A small-molecule ligand and the protein it binds are described below.
Small molecule (SMILES): CN1[C@@H]2CC[C@H]1CC(OC(=O)c1c[nH]c3ccccc13)C2

Binding-site contacts:
Ligand atom C21 contacts residue ASP35 of chain 1.D at 2.7 Å.
Ligand atom C6 contacts residue ILE194 of chain 1.E at 4.3 Å (hydrophobic).
Ligand atom C15 contacts residue ASP35 of chain 1.D at 3.7 Å.
Ligand atom C7 contacts residue TRP149 of chain 1.E at 4.1 Å (hydrophobic).
Ligand atom C8 contacts residue TYR200 of chain 1.E at 4.3 Å (hydrophobic).
Ligand atom C6 contacts residue TYR200 of chain 1.E at 3.9 Å (hydrophobic).
Ligand atom C15 contacts residue ARG162 of chain 1.D at 4.3 Å.
Ligand atom C11 contacts residue TRP56 of chain 1.D at 4.0 Å (hydrophobic).
Ligand atom C16 contacts residue ARG58 of chain 1.D at 3.8 Å.
Ligand atom N1 contacts residue TRP149 of chain 1.E at 4.3 Å.
Ligand atom N10 contacts residue TRP56 of chain 1.D at 4.4 Å.
Ligand atom C5 contacts residue ASN94 of chain 1.E at 4.4 Å.
Ligand atom C7 contacts residue TYR200 of chain 1.E at 3.5 Å (hydrophobic).
Ligand atom C12 contacts residue ILE37 of chain 1.D at 4.2 Å (hydrophobic).
Ligand atom C1 contacts residue TRP149 of chain 1.E at 3.4 Å (hydrophobic).
Ligand atom C8 contacts residue SER148 of chain 1.E at 4.3 Å.
Ligand atom O4 contacts residue ARG58 of chain 1.D at 4.2 Å.
Ligand atom C17 contacts residue TYR119 of chain 1.D at 4.4 Å (hydrophobic).
Ligand atom C4 contacts residue TRP56 of chain 1.D at 3.6 Å (hydrophobic).
Ligand atom C8 contacts residue THR147 of chain 1.E at 4.0 Å.
Ligand atom C21 contacts residue ARG58 of chain 1.D at 3.9 Å.
Ligand atom C21 contacts residue ARG162 of chain 1.D at 3.0 Å.
Ligand atom N10 contacts residue ILE37 of chain 1.D at 3.0 Å.
Ligand atom C15 contacts residue ARG58 of chain 1.D at 4.4 Å.
Ligand atom C13 contacts residue ARG58 of chain 1.D at 3.4 Å.
Ligand atom C11 contacts residue ILE37 of chain 1.D at 2.9 Å (hydrophobic).
Ligand atom C8 contacts residue ASN94 of chain 1.E at 4.0 Å.
Ligand atom O4 contacts residue TYR119 of chain 1.D at 4.1 Å.
Ligand atom C2 contacts residue TRP149 of chain 1.E at 3.8 Å (hydrophobic).
Ligand atom C13 contacts residue ASP35 of chain 1.D at 2.9 Å.
Ligand atom C12 contacts residue ARG58 of chain 1.D at 4.3 Å.
Ligand atom C3 contacts residue TRP149 of chain 1.E at 4.2 Å (hydrophobic).
Ligand atom C17 contacts residue ARG58 of chain 1.D at 3.6 Å.
Ligand atom C18 contacts residue ARG162 of chain 1.D at 4.4 Å.
Ligand atom C3 contacts residue TRP56 of chain 1.D at 3.9 Å (hydrophobic).
Ligand atom C18 contacts residue ARG58 of chain 1.D at 3.6 Å.
Ligand atom C15 contacts residue ILE37 of chain 1.D at 4.4 Å (hydrophobic).
Ligand atom C13 contacts residue ARG162 of chain 1.D at 3.0 Å.
Ligand atom C18 contacts residue ASP35 of chain 1.D at 3.9 Å.
Ligand atom N1 contacts residue ASN94 of chain 1.E at 4.0 Å.

Sequence of chain 1.E:
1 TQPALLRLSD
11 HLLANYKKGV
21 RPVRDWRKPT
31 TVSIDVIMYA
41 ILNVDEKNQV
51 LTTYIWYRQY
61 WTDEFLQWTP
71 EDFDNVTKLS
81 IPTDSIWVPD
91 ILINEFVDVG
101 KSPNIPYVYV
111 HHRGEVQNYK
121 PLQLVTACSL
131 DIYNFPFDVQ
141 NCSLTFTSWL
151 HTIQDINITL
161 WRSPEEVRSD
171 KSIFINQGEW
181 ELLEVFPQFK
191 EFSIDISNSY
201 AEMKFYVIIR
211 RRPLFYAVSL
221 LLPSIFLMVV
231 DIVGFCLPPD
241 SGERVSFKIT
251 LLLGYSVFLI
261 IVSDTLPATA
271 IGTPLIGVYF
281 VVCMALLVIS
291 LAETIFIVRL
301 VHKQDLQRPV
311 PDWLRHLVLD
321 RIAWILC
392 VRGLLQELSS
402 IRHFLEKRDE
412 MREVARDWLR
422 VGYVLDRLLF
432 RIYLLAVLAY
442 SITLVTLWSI

Sequence of chain 1.D:
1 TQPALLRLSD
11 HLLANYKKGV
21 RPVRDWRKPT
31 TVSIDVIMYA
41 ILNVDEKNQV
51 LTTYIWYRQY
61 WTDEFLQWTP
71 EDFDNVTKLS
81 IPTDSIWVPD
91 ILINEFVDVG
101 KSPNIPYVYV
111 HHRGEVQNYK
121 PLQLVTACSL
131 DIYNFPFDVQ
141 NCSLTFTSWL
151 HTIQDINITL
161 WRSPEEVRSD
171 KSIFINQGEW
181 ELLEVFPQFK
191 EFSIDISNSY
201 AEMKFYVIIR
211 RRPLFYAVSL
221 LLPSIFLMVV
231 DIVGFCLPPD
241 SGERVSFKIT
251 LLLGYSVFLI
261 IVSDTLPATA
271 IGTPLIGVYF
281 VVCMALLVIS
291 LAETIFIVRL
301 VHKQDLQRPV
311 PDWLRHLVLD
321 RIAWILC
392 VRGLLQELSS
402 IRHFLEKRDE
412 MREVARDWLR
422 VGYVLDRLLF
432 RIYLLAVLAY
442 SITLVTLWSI